A small-molecule ligand and the protein it binds are described below.
Small molecule (SMILES): O=C(O)CCC(=O)C(=O)O

Sequence of chain 1.A:
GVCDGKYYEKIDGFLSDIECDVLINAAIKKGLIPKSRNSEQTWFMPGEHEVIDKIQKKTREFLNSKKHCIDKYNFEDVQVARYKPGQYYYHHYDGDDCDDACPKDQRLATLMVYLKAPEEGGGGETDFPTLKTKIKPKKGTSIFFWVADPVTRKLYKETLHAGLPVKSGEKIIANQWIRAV

Binding-site contacts:
Ligand atom O2 contacts residue HIS138 of chain 1.A at 3.4 Å (h-bond).
Ligand atom O5 contacts residue TYR135 of chain 1.A at 4.0 Å.
Ligand atom C5 contacts residue MET158 of chain 1.A at 4.0 Å (hydrophobic).
Ligand atom C1 contacts residue ASN221 of chain 1.A at 3.9 Å.
Ligand atom O4 contacts residue THR172 of chain 1.A at 2.7 Å (h-bond).
Ligand atom C2 contacts residue HIS207 of chain 1.A at 4.0 Å.
Ligand atom O4 contacts residue GLY209 of chain 1.A at 3.6 Å.
Ligand atom O1 contacts residue TYR135 of chain 1.A at 3.6 Å.
Ligand atom O4 contacts residue MET158 of chain 1.A at 4.1 Å.
Ligand atom O2 contacts residue ZN1 of chain 1.D at 2.1 Å.
Ligand atom C3 contacts residue ILE219 of chain 1.A at 3.6 Å (hydrophobic).
Ligand atom O2 contacts residue TRP223 of chain 1.A at 3.5 Å.
Ligand atom O1 contacts residue ZN1 of chain 1.D at 4.1 Å.
Ligand atom O4 contacts residue LYS217 of chain 1.A at 2.7 Å (salt-bridge).
Ligand atom O3 contacts residue ILE219 of chain 1.A at 3.6 Å.
Ligand atom C4 contacts residue MET158 of chain 1.A at 3.9 Å (hydrophobic).
Ligand atom O2 contacts residue TYR135 of chain 1.A at 3.5 Å.
Ligand atom C5 contacts residue THR172 of chain 1.A at 3.9 Å.
Ligand atom O5 contacts residue HIS138 of chain 1.A at 3.2 Å (h-bond).
Ligand atom O3 contacts residue TYR129 of chain 1.A at 2.7 Å (h-bond).
Ligand atom C1 contacts residue ZN1 of chain 1.D at 2.8 Å.
Ligand atom C2 contacts residue TYR135 of chain 1.A at 3.7 Å (hydrophobic).
Ligand atom O5 contacts residue HIS207 of chain 1.A at 3.0 Å (h-bond).
Ligand atom C3 contacts residue TYR129 of chain 1.A at 3.7 Å (hydrophobic).
Ligand atom O2 contacts residue ASP140 of chain 1.A at 3.1 Å (salt-bridge).
Ligand atom C3 contacts residue MET158 of chain 1.A at 3.9 Å (hydrophobic).
Ligand atom C5 contacts residue GLY209 of chain 1.A at 3.6 Å.
Ligand atom O5 contacts residue ZN1 of chain 1.D at 2.2 Å.
Ligand atom C2 contacts residue ZN1 of chain 1.D at 2.9 Å.
Ligand atom C2 contacts residue HIS138 of chain 1.A at 4.0 Å.
Ligand atom C4 contacts residue GLY209 of chain 1.A at 4.1 Å.
Ligand atom O2 contacts residue HIS207 of chain 1.A at 4.1 Å.
Ligand atom O1 contacts residue ASN221 of chain 1.A at 3.0 Å (h-bond).
Ligand atom C5 contacts residue TYR129 of chain 1.A at 3.7 Å (hydrophobic).
Ligand atom O3 contacts residue LYS217 of chain 1.A at 3.0 Å (salt-bridge).
Ligand atom C1 contacts residue HIS138 of chain 1.A at 4.0 Å.
Ligand atom C5 contacts residue LYS217 of chain 1.A at 3.2 Å.
Ligand atom O1 contacts residue TRP223 of chain 1.A at 4.0 Å.
Ligand atom O3 contacts residue GLY209 of chain 1.A at 3.9 Å.
Ligand atom C1 contacts residue TYR135 of chain 1.A at 3.5 Å (hydrophobic).